Sequence of chain 2.A:
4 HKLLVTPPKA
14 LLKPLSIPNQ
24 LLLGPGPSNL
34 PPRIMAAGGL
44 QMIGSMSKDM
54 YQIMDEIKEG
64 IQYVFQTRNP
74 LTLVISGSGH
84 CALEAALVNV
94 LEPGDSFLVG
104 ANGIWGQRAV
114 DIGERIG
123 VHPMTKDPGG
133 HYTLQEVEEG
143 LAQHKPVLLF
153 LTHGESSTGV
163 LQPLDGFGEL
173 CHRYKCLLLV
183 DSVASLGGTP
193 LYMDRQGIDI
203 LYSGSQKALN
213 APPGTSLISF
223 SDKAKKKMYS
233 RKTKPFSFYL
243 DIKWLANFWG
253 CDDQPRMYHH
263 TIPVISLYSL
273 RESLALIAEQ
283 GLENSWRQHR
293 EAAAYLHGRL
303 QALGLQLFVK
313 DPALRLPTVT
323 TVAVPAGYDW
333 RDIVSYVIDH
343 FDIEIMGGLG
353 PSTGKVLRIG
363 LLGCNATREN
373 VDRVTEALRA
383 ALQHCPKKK

Binding-site contacts:
Ligand atom O1 contacts residue LYS209 of chain 1.A at 3.5 Å (salt-bridge).
Ligand atom C2 contacts residue ARG360 of chain 1.A at 3.5 Å.
Ligand atom C2 contacts residue PLP1 of chain 1.B at 4.4 Å.
Ligand atom O1 contacts residue PRO28 of chain 1.A at 3.7 Å.
Ligand atom N1 contacts residue GLY29 of chain 1.A at 2.7 Å (h-bond).
Ligand atom O2 contacts residue TRP108 of chain 1.A at 4.2 Å.
Ligand atom O2 contacts residue PLP1 of chain 1.B at 4.2 Å.
Ligand atom O2 contacts residue ARG360 of chain 1.A at 2.7 Å (salt-bridge).
Ligand atom O3 contacts residue ARG360 of chain 1.A at 3.1 Å (salt-bridge).
Ligand atom N1 contacts residue PRO28 of chain 1.A at 3.8 Å.
Ligand atom O3 contacts residue LEU351 of chain 1.A at 3.6 Å.
Ligand atom C2 contacts residue PRO28 of chain 1.A at 4.0 Å (hydrophobic).
Ligand atom O1 contacts residue PLP1 of chain 1.B at 3.3 Å.
Ligand atom O3 contacts residue PRO28 of chain 1.A at 4.0 Å.
Ligand atom C2 contacts residue LEU351 of chain 1.A at 3.8 Å (hydrophobic).
Ligand atom O1 contacts residue GLY29 of chain 1.A at 3.9 Å.
Ligand atom N1 contacts residue PRO30 of chain 1.A at 4.4 Å.
Ligand atom C1 contacts residue TYR260 of chain 2.A at 3.8 Å (hydrophobic).
Ligand atom C1 contacts residue PLP1 of chain 1.B at 3.6 Å.
Ligand atom C1 contacts residue LYS209 of chain 1.A at 4.2 Å.
Ligand atom O1 contacts residue THR263 of chain 2.A at 4.2 Å.
Ligand atom N1 contacts residue MET348 of chain 1.A at 4.0 Å.
Ligand atom O2 contacts residue SER158 of chain 1.A at 3.6 Å.
Ligand atom O2 contacts residue PRO28 of chain 1.A at 3.5 Å.
Ligand atom O2 contacts residue LEU351 of chain 1.A at 3.7 Å.

A protein and the small-molecule ligand that binds it are described below.
Small molecule (SMILES): NOCC(=O)O

Sequence of chain 1.A:
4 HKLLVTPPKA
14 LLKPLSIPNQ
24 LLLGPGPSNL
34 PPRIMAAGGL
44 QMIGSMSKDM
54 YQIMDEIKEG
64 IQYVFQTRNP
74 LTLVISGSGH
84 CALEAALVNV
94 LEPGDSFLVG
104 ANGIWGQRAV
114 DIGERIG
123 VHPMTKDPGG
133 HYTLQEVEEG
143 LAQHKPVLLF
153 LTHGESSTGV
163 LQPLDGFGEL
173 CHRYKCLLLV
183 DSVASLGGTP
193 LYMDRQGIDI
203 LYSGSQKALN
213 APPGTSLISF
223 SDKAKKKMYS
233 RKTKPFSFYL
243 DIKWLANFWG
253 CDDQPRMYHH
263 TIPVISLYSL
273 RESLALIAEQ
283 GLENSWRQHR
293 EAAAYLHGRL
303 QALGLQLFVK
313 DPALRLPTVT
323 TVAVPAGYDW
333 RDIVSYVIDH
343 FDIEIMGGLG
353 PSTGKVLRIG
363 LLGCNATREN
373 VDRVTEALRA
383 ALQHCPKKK